The small molecule below binds the protein below.
Small molecule (SMILES): Cc1c(CN(C)C(=O)CCc2cnc3c(c2)CCC(=O)N3)oc2ccccc12

Binding-site contacts:
Ligand atom C13 contacts residue GLY187 of chain 1.G at 3.4 Å.
Ligand atom C4 contacts residue TYR178 of chain 1.G at 3.6 Å (hydrophobic).
Ligand atom N36 contacts residue ASN129 of chain 1.G at 3.0 Å (h-bond).
Ligand atom C18 contacts residue ILE133 of chain 1.G at 3.9 Å (hydrophobic).
Ligand atom N21 contacts residue ASN129 of chain 1.G at 3.4 Å.
Ligand atom C25 contacts residue ALA233 of chain 1.G at 3.6 Å (hydrophobic).
Ligand atom C14 contacts residue PHE236 of chain 1.G at 3.8 Å (hydrophobic).
Ligand atom O2 contacts residue NAI1 of chain 1.U at 2.7 Å (h-bond).
Ligand atom C13 contacts residue TYR188 of chain 1.G at 3.6 Å (hydrophobic).
Ligand atom C1 contacts residue NAI1 of chain 1.U at 3.5 Å.
Ligand atom N36 contacts residue SER130 of chain 1.G at 3.0 Å (h-bond).
Ligand atom N21 contacts residue SER130 of chain 1.G at 2.8 Å (h-bond).
Ligand atom O10 contacts residue ILE234 of chain 1.G at 3.6 Å.
Ligand atom C22 contacts residue ASN129 of chain 1.G at 3.5 Å.
Ligand atom C24 contacts residue ALA230 of chain 1.G at 3.7 Å (hydrophobic).
Ligand atom C24 contacts residue ILE133 of chain 1.G at 3.8 Å (hydrophobic).
Ligand atom C20 contacts residue SER130 of chain 1.G at 3.5 Å.
Ligand atom C11 contacts residue MET240 of chain 1.G at 3.8 Å (hydrophobic).
Ligand atom C20 contacts residue ASN129 of chain 1.G at 3.6 Å.
Ligand atom C22 contacts residue SER130 of chain 1.G at 3.6 Å.
Ligand atom C14 contacts residue TYR188 of chain 1.G at 3.4 Å (hydrophobic).
Ligand atom C12 contacts residue PHE236 of chain 1.G at 3.5 Å (hydrophobic).
Ligand atom O28 contacts residue ASN129 of chain 1.G at 3.5 Å (h-bond).
Ligand atom C9 contacts residue TYR188 of chain 1.G at 3.4 Å (hydrophobic).
Ligand atom C4 contacts residue NAI1 of chain 1.U at 3.4 Å.
Ligand atom N3 contacts residue NAI1 of chain 1.U at 3.7 Å.
Ligand atom O10 contacts residue TYR188 of chain 1.G at 3.5 Å.
Ligand atom C5 contacts residue NAI1 of chain 1.U at 3.5 Å.
Ligand atom N3 contacts residue TYR188 of chain 1.G at 3.7 Å.
Ligand atom C1 contacts residue TYR188 of chain 1.G at 3.6 Å (hydrophobic).
Ligand atom C37 contacts residue ASN129 of chain 1.G at 3.4 Å.
Ligand atom C26 contacts residue ALA230 of chain 1.G at 3.6 Å (hydrophobic).
Ligand atom O2 contacts residue TYR188 of chain 1.G at 2.7 Å (h-bond).
Ligand atom C13 contacts residue PHE236 of chain 1.G at 3.3 Å (hydrophobic).
Ligand atom C38 contacts residue NAI1 of chain 1.U at 3.6 Å.
Ligand atom C20 contacts residue ILE133 of chain 1.G at 3.7 Å (hydrophobic).
Ligand atom C26 contacts residue ALA233 of chain 1.G at 3.6 Å (hydrophobic).
Ligand atom C38 contacts residue TYR178 of chain 1.G at 3.7 Å (hydrophobic).
Ligand atom C19 contacts residue ILE133 of chain 1.G at 3.5 Å (hydrophobic).
Ligand atom C14 contacts residue GLY187 of chain 1.G at 3.5 Å.

Sequence of chain 1.G:
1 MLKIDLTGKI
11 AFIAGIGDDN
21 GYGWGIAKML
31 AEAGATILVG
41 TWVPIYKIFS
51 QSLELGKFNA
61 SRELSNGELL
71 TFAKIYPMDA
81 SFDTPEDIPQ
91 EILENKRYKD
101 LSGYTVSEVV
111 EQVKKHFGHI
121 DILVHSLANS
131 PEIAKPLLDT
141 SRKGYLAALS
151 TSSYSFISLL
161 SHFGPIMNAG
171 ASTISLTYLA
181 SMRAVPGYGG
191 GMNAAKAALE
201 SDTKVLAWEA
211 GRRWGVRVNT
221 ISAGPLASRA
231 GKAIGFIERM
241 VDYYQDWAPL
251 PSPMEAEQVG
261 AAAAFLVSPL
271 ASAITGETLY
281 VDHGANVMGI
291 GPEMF